Binding-site contacts:
Ligand atom C6 contacts residue PHE164 of chain 1.P at 3.9 Å (hydrophobic).
Ligand atom C18 contacts residue LEU223 of chain 1.P at 3.6 Å (hydrophobic).
Ligand atom O26 contacts residue ARG156 of chain 1.P at 2.8 Å (salt-bridge).
Ligand atom C19 contacts residue PHE164 of chain 1.P at 3.4 Å (hydrophobic).
Ligand atom C21 contacts residue PHE1 of chain 1.W at 3.4 Å (hydrophobic).
Ligand atom C18 contacts residue LEU160 of chain 1.P at 4.2 Å (hydrophobic).
Ligand atom C23 contacts residue PHE1 of chain 1.W at 3.6 Å (hydrophobic).
Ligand atom C5 contacts residue PHE164 of chain 1.P at 3.7 Å (hydrophobic).
Ligand atom O25 contacts residue PHE1 of chain 1.W at 3.0 Å (h-bond).
Ligand atom C24 contacts residue PHE1 of chain 1.W at 3.7 Å (hydrophobic).
Ligand atom C24 contacts residue ARG156 of chain 1.P at 3.4 Å.
Ligand atom C3 contacts residue PHE164 of chain 1.P at 4.3 Å (hydrophobic).
Ligand atom C10 contacts residue PHE164 of chain 1.P at 4.4 Å (hydrophobic).
Ligand atom C6 contacts residue GLN161 of chain 1.P at 4.3 Å.
Ligand atom C7 contacts residue GLN161 of chain 1.P at 4.1 Å.
Ligand atom C15 contacts residue LYS157 of chain 1.P at 4.3 Å.
Ligand atom C4 contacts residue PHE164 of chain 1.P at 3.7 Å (hydrophobic).
Ligand atom O25 contacts residue ARG156 of chain 1.P at 2.6 Å (salt-bridge).
Ligand atom C19 contacts residue PHE219 of chain 1.P at 4.0 Å (hydrophobic).
Ligand atom O7 contacts residue GLN161 of chain 1.P at 4.2 Å.
Ligand atom C20 contacts residue PHE1 of chain 1.W at 4.2 Å (hydrophobic).
Ligand atom C16 contacts residue LEU160 of chain 1.P at 4.3 Å (hydrophobic).
Ligand atom C15 contacts residue LEU160 of chain 1.P at 4.4 Å (hydrophobic).

Sequence of chain 1.P:
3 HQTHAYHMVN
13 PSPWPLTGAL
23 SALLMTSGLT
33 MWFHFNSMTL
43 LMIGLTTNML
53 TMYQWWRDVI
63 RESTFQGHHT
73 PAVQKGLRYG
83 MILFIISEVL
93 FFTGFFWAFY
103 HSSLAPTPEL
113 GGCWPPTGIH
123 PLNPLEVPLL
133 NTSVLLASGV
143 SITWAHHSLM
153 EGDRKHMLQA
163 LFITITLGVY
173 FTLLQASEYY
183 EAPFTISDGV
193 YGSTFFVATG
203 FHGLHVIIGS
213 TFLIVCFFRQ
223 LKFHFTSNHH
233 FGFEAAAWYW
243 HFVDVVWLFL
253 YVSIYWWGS

Sequence of chain 1.W:
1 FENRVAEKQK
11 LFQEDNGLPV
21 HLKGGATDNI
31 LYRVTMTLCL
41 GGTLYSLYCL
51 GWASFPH

This small molecule binds to this protein.
Small molecule (SMILES): C[C@H](CCC(=O)O)[C@H]1CC[C@H]2[C@@H]3[C@H](O)C[C@@H]4C[C@H](O)CC[C@]4(C)[C@H]3C[C@H](O)[C@]12C